A protein and the small-molecule ligand that binds it are described below.
Small molecule (SMILES): CC(=O)N[C@H]1[C@H]([C@H](O)[C@H](O)CO)O[C@@](O)(C(=O)O)C[C@@H]1O

Sequence of chain 1.G:
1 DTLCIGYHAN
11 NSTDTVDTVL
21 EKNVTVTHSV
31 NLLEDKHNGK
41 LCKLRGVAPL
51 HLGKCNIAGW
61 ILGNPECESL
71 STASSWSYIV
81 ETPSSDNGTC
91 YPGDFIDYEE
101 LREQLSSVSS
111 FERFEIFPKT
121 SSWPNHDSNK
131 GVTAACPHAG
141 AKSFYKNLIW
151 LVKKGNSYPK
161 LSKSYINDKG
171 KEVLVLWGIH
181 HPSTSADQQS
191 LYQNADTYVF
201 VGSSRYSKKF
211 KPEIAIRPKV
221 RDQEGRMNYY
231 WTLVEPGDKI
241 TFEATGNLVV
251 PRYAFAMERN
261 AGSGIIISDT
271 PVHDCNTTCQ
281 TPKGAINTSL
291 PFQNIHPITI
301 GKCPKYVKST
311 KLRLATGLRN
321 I

Binding-site contacts:
Ligand atom O1A contacts residue ALA134 of chain 1.G at 3.9 Å.
Ligand atom C7 contacts residue TRP150 of chain 1.G at 4.2 Å (hydrophobic).
Ligand atom C10 contacts residue VAL132 of chain 1.G at 3.5 Å (hydrophobic).
Ligand atom C9 contacts residue ASP187 of chain 1.G at 4.2 Å.
Ligand atom N5 contacts residue TRP150 of chain 1.G at 4.0 Å.
Ligand atom O1A contacts residue GLN223 of chain 1.G at 2.8 Å (h-bond).
Ligand atom O9 contacts residue LEU191 of chain 1.G at 4.2 Å.
Ligand atom C11 contacts residue LEU191 of chain 1.G at 4.1 Å (hydrophobic).
Ligand atom C4 contacts residue LYS142 of chain 1.G at 3.7 Å.
Ligand atom C4 contacts residue THR133 of chain 1.G at 3.9 Å.
Ligand atom O9 contacts residue TYR91 of chain 1.G at 3.4 Å (h-bond).
Ligand atom C1 contacts residue THR133 of chain 1.G at 3.9 Å.
Ligand atom C5 contacts residue VAL132 of chain 1.G at 3.6 Å (hydrophobic).
Ligand atom O10 contacts residue LEU191 of chain 1.G at 4.0 Å.
Ligand atom C10 contacts residue LYS130 of chain 1.G at 3.7 Å.
Ligand atom O4 contacts residue LYS142 of chain 1.G at 2.7 Å (salt-bridge).
Ligand atom O10 contacts residue GLY131 of chain 1.G at 4.1 Å.
Ligand atom N5 contacts residue VAL132 of chain 1.G at 2.8 Å (h-bond).
Ligand atom C9 contacts residue LEU191 of chain 1.G at 3.8 Å (hydrophobic).
Ligand atom C8 contacts residue TYR91 of chain 1.G at 4.3 Å (hydrophobic).
Ligand atom O8 contacts residue TYR91 of chain 1.G at 3.2 Å (h-bond).
Ligand atom O8 contacts residue TRP150 of chain 1.G at 3.4 Å.
Ligand atom O9 contacts residue HIS180 of chain 1.G at 3.2 Å (h-bond).
Ligand atom O10 contacts residue LYS130 of chain 1.G at 3.1 Å (salt-bridge).
Ligand atom C1 contacts residue ALA134 of chain 1.G at 3.8 Å (hydrophobic).
Ligand atom O1B contacts residue ALA134 of chain 1.G at 3.0 Å.
Ligand atom O1B contacts residue GLN223 of chain 1.G at 4.1 Å.
Ligand atom O8 contacts residue GLN223 of chain 1.G at 3.5 Å (h-bond).
Ligand atom C4 contacts residue VAL132 of chain 1.G at 3.4 Å (hydrophobic).
Ligand atom C10 contacts residue LEU191 of chain 1.G at 4.3 Å (hydrophobic).
Ligand atom O4 contacts residue VAL132 of chain 1.G at 3.3 Å (h-bond).
Ligand atom O10 contacts residue VAL132 of chain 1.G at 3.5 Å (h-bond).
Ligand atom C3 contacts residue LYS142 of chain 1.G at 3.7 Å.
Ligand atom C8 contacts residue TRP150 of chain 1.G at 4.2 Å (hydrophobic).
Ligand atom C8 contacts residue GLN223 of chain 1.G at 4.3 Å.
Ligand atom O1A contacts residue THR133 of chain 1.G at 3.2 Å (h-bond).
Ligand atom O1B contacts residue THR133 of chain 1.G at 4.2 Å.
Ligand atom C9 contacts residue HIS180 of chain 1.G at 4.1 Å.
Ligand atom O10 contacts residue TRP150 of chain 1.G at 3.9 Å.
Ligand atom C1 contacts residue GLN223 of chain 1.G at 3.8 Å.